Binding-site contacts:
Ligand atom O5 contacts residue ASN175 of chain 1.A at 2.4 Å (h-bond).
Ligand atom C4 contacts residue GLU155 of chain 1.A at 4.4 Å.
Ligand atom C5 contacts residue ILE156 of chain 1.A at 4.2 Å (hydrophobic).
Ligand atom C8 contacts residue ASN175 of chain 1.A at 4.2 Å.
Ligand atom C5 contacts residue GLU155 of chain 1.A at 3.9 Å.
Ligand atom C1 contacts residue GLU155 of chain 1.A at 3.8 Å.
Ligand atom C5 contacts residue ASN175 of chain 1.A at 3.7 Å.
Ligand atom O6 contacts residue ILE156 of chain 1.A at 3.1 Å (h-bond).
Ligand atom O6 contacts residue GLU155 of chain 1.A at 3.2 Å.
Ligand atom C2 contacts residue GLU154 of chain 1.A at 3.9 Å.
Ligand atom C7 contacts residue ASN175 of chain 1.A at 3.2 Å.
Ligand atom C6 contacts residue LYS218 of chain 1.A at 4.5 Å.
Ligand atom C1 contacts residue GLU154 of chain 1.A at 3.7 Å.
Ligand atom C2 contacts residue ASN175 of chain 1.A at 2.4 Å.
Ligand atom C6 contacts residue GLU155 of chain 1.A at 3.4 Å.
Ligand atom O7 contacts residue GLU154 of chain 1.A at 3.1 Å (salt-bridge).
Ligand atom N2 contacts residue GLU154 of chain 1.A at 4.4 Å.
Ligand atom N2 contacts residue GLN214 of chain 1.A at 4.3 Å.
Ligand atom C7 contacts residue GLU154 of chain 1.A at 4.1 Å.
Ligand atom N2 contacts residue ASN175 of chain 1.A at 2.9 Å (h-bond).
Ligand atom O7 contacts residue ASN175 of chain 1.A at 3.1 Å (h-bond).
Ligand atom C1 contacts residue ASN175 of chain 1.A at 1.4 Å.
Ligand atom C3 contacts residue ASN175 of chain 1.A at 3.7 Å.
Ligand atom C4 contacts residue GLN214 of chain 1.A at 4.1 Å.
Ligand atom O5 contacts residue GLN214 of chain 1.A at 4.2 Å.
Ligand atom C2 contacts residue GLN214 of chain 1.A at 4.2 Å.
Ligand atom C3 contacts residue GLN214 of chain 1.A at 3.9 Å.
Ligand atom O5 contacts residue ILE156 of chain 1.A at 3.3 Å (h-bond).
Ligand atom C1 contacts residue GLN214 of chain 1.A at 3.8 Å.
Ligand atom C4 contacts residue ASN175 of chain 1.A at 4.2 Å.
Ligand atom O5 contacts residue GLU155 of chain 1.A at 3.1 Å.
Ligand atom O5 contacts residue GLU154 of chain 1.A at 4.0 Å.
Ligand atom C5 contacts residue GLN214 of chain 1.A at 3.8 Å.
Ligand atom O6 contacts residue LYS218 of chain 1.A at 3.6 Å.
Ligand atom C1 contacts residue ILE156 of chain 1.A at 4.1 Å (hydrophobic).
Ligand atom C6 contacts residue ILE156 of chain 1.A at 4.2 Å (hydrophobic).
Ligand atom C8 contacts residue LYS176 of chain 1.A at 4.1 Å.
Ligand atom O4 contacts residue GLN214 of chain 1.A at 3.7 Å.

Sequence of chain 1.A:
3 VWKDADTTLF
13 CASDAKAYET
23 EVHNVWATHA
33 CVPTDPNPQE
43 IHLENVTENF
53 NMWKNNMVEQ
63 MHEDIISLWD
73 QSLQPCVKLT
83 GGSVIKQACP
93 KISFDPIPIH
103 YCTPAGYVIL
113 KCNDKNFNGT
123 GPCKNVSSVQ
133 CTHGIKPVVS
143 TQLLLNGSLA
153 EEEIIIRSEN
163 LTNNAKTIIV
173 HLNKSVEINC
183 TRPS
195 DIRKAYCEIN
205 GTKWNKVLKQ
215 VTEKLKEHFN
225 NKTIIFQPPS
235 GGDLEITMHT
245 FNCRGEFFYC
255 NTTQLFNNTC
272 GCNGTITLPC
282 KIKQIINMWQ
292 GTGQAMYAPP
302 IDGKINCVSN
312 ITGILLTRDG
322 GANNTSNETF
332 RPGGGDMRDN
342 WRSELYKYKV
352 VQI

A protein and the small-molecule ligand that binds it are described below.
Small molecule (SMILES): CC(=O)N[C@@H]1[C@@H](O)[C@H](O)[C@@H](CO)O[C@H]1O